Sequence of chain 2.B:
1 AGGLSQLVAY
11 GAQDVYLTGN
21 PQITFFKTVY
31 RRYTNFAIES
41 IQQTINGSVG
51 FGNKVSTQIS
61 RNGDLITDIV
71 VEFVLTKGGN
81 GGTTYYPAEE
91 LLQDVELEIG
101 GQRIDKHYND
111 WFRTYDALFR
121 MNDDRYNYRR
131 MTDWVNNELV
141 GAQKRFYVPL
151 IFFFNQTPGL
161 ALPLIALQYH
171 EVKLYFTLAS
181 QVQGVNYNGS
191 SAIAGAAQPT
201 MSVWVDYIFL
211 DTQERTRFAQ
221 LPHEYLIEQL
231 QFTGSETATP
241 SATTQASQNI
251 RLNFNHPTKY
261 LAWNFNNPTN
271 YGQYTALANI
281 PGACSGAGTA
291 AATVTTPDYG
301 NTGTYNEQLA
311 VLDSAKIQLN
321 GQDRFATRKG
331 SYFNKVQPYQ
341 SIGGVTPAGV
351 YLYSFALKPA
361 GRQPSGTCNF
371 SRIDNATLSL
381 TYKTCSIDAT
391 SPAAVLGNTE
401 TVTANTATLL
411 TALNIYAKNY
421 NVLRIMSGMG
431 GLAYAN

A protein and the small-molecule ligand that binds it are described below.
Small molecule (SMILES): C[C@@H]1O[C@@H](O[C@H]2[C@H](O[C@@H]3OC[C@@H](O)[C@H](O)[C@H]3O)[C@@H](CO)OC[C@@H]2O)[C@@H](O[C@H]2O[C@H](CO)[C@H](O)[C@H](O)[C@H]2O)[C@H](O[C@H]2O[C@H](C)[C@@H](O)[C@H](O[C@H]3O[C@H](CO)[C@@H](O)[C@H](O)[C@@H]3O)[C@@H]2O)[C@@H]1O[C@@H]1OC[C@@H](O)[C@H](O)[C@H]1O

Sequence of chain 1.B:
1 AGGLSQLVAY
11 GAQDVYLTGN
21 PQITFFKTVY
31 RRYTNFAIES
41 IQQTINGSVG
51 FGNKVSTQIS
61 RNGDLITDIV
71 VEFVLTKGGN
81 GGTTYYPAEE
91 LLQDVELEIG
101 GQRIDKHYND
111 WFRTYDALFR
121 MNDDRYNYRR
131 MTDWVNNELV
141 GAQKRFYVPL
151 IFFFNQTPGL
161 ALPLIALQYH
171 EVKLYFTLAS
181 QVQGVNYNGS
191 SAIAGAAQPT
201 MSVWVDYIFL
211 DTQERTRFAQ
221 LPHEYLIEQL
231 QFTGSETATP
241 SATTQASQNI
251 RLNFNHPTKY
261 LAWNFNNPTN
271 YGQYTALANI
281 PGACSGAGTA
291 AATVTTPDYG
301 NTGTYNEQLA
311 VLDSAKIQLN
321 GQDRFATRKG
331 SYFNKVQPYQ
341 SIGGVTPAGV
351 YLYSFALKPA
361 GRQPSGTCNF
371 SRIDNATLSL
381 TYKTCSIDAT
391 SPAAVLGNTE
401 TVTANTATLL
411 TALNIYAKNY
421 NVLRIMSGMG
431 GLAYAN

Binding-site contacts:
Ligand atom O5 contacts residue ILE387 of chain 1.B at 4.0 Å.
Ligand atom O5 contacts residue ASN398 of chain 1.B at 2.4 Å (h-bond).
Ligand atom C5 contacts residue GLY397 of chain 1.B at 4.0 Å.
Ligand atom C1 contacts residue ALA394 of chain 1.B at 4.0 Å (hydrophobic).
Ligand atom C1 contacts residue GLY397 of chain 1.B at 4.3 Å.
Ligand atom C4 contacts residue ASN398 of chain 1.B at 4.1 Å.
Ligand atom C4 contacts residue ALA393 of chain 1.B at 4.3 Å (hydrophobic).
Ligand atom C1 contacts residue ASN398 of chain 1.B at 1.4 Å.
Ligand atom O2 contacts residue GLY397 of chain 1.B at 2.9 Å (h-bond).
Ligand atom C4 contacts residue GLY397 of chain 1.B at 3.6 Å.
Ligand atom C2 contacts residue ALA394 of chain 1.B at 4.2 Å (hydrophobic).
Ligand atom O6 contacts residue ILE387 of chain 1.B at 3.6 Å.
Ligand atom C3 contacts residue GLY397 of chain 1.B at 4.1 Å.
Ligand atom C6 contacts residue ASP388 of chain 1.B at 4.1 Å.
Ligand atom O4 contacts residue VAL140 of chain 2.B at 2.4 Å (h-bond).
Ligand atom O5 contacts residue ALA394 of chain 1.B at 4.0 Å.
Ligand atom C5 contacts residue ASN398 of chain 1.B at 3.6 Å.
Ligand atom O3 contacts residue VAL140 of chain 2.B at 4.3 Å.
Ligand atom C6 contacts residue GLY397 of chain 1.B at 4.4 Å.
Ligand atom C5 contacts residue VAL140 of chain 2.B at 4.2 Å (hydrophobic).
Ligand atom C6 contacts residue ILE387 of chain 1.B at 4.0 Å (hydrophobic).
Ligand atom C3 contacts residue ALA393 of chain 1.B at 3.4 Å (hydrophobic).
Ligand atom C4 contacts residue VAL140 of chain 2.B at 3.3 Å (hydrophobic).
Ligand atom O2 contacts residue ASN398 of chain 1.B at 2.7 Å (h-bond).
Ligand atom C6 contacts residue VAL140 of chain 2.B at 3.8 Å (hydrophobic).
Ligand atom C3 contacts residue VAL140 of chain 2.B at 4.4 Å (hydrophobic).
Ligand atom C4 contacts residue ALA394 of chain 1.B at 4.3 Å (hydrophobic).
Ligand atom C2 contacts residue GLY397 of chain 1.B at 3.8 Å.
Ligand atom O6 contacts residue ALA394 of chain 1.B at 3.7 Å.
Ligand atom C6 contacts residue SER386 of chain 1.B at 3.6 Å.
Ligand atom O6 contacts residue ASP388 of chain 1.B at 3.0 Å (salt-bridge).
Ligand atom C3 contacts residue ASN398 of chain 1.B at 3.6 Å.
Ligand atom O3 contacts residue ALA393 of chain 1.B at 2.9 Å (h-bond).
Ligand atom O2 contacts residue ALA393 of chain 1.B at 3.8 Å.
Ligand atom C6 contacts residue GLY141 of chain 2.B at 4.0 Å.
Ligand atom C2 contacts residue ASN398 of chain 1.B at 2.2 Å.
Ligand atom O4 contacts residue GLY141 of chain 2.B at 4.4 Å.
Ligand atom O3 contacts residue LEU139 of chain 2.B at 4.1 Å.
Ligand atom O6 contacts residue SER386 of chain 1.B at 3.9 Å.